Sequence of chain 2.A:
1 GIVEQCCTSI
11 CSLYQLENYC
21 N

Sequence of chain 3.D:
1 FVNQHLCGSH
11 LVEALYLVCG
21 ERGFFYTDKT

Sequence of chain 3.B:
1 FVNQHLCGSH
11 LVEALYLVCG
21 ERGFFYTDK

Binding-site contacts:
Ligand atom C5 contacts residue CYS7 of chain 2.B at 4.2 Å (hydrophobic).
Ligand atom O1 contacts residue CYS11 of chain 2.A at 2.9 Å (h-bond).
Ligand atom C3 contacts residue CYS11 of chain 2.A at 4.3 Å (hydrophobic).
Ligand atom C7 contacts residue LEU16 of chain 2.A at 3.6 Å (hydrophobic).
Ligand atom C7 contacts residue HIS5 of chain 3.B at 4.0 Å.
Ligand atom O1 contacts residue SER9 of chain 2.A at 3.6 Å (h-bond).
Ligand atom O1 contacts residue LEU11 of chain 2.B at 4.4 Å.
Ligand atom C3 contacts residue LEU16 of chain 2.A at 4.2 Å (hydrophobic).
Ligand atom C7 contacts residue LEU17 of chain 3.D at 3.5 Å (hydrophobic).
Ligand atom C4 contacts residue HIS10 of chain 2.B at 3.8 Å.
Ligand atom C1 contacts residue CYS11 of chain 2.A at 3.9 Å (hydrophobic).
Ligand atom C5 contacts residue CYS6 of chain 2.A at 4.4 Å (hydrophobic).
Ligand atom C7 contacts residue ALA14 of chain 2.B at 3.4 Å (hydrophobic).
Ligand atom C6 contacts residue LEU6 of chain 3.B at 4.1 Å (hydrophobic).
Ligand atom C5 contacts residue LEU11 of chain 2.B at 3.4 Å (hydrophobic).
Ligand atom C6 contacts residue LEU11 of chain 2.B at 3.4 Å (hydrophobic).
Ligand atom C3 contacts residue ALA14 of chain 2.B at 4.3 Å (hydrophobic).
Ligand atom O1 contacts residue ILE10 of chain 2.A at 3.5 Å.
Ligand atom C3 contacts residue HIS5 of chain 3.B at 3.8 Å.
Ligand atom C6 contacts residue CYS6 of chain 2.A at 3.1 Å (hydrophobic).
Ligand atom C6 contacts residue HIS5 of chain 3.B at 4.2 Å.
Ligand atom C5 contacts residue HIS10 of chain 2.B at 3.8 Å.
Ligand atom C1 contacts residue CYS6 of chain 2.A at 3.3 Å (hydrophobic).
Ligand atom C4 contacts residue HIS5 of chain 3.B at 4.3 Å.
Ligand atom C5 contacts residue HIS5 of chain 3.B at 4.5 Å.
Ligand atom C2 contacts residue LEU11 of chain 2.B at 4.1 Å (hydrophobic).
Ligand atom C3 contacts residue LEU11 of chain 2.B at 4.1 Å (hydrophobic).
Ligand atom C7 contacts residue CYS11 of chain 2.A at 4.4 Å (hydrophobic).
Ligand atom C1 contacts residue HIS5 of chain 3.B at 3.8 Å.
Ligand atom O1 contacts residue CYS6 of chain 2.A at 2.7 Å (h-bond).
Ligand atom C5 contacts residue LEU6 of chain 3.B at 3.6 Å (hydrophobic).
Ligand atom O1 contacts residue VAL2 of chain 3.B at 4.2 Å.
Ligand atom C1 contacts residue LEU11 of chain 2.B at 3.8 Å (hydrophobic).
Ligand atom O1 contacts residue HIS5 of chain 3.B at 4.2 Å.
Ligand atom C2 contacts residue LEU16 of chain 2.A at 4.2 Å (hydrophobic).
Ligand atom C6 contacts residue CYS7 of chain 2.B at 4.0 Å (hydrophobic).
Ligand atom C4 contacts residue LEU11 of chain 2.B at 3.8 Å (hydrophobic).
Ligand atom C2 contacts residue CYS11 of chain 2.A at 3.4 Å (hydrophobic).
Ligand atom C4 contacts residue LEU6 of chain 3.B at 4.5 Å (hydrophobic).
Ligand atom C2 contacts residue HIS5 of chain 3.B at 3.6 Å.

A small-molecule ligand and the protein it binds are described below.
Small molecule (SMILES): Cc1cccc(O)c1

Sequence of chain 2.B:
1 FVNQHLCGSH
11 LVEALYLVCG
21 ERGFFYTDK